Binding-site contacts:
Ligand atom C7 contacts residue ASN77 of chain 34.F at 3.8 Å.
Ligand atom O5 contacts residue ASN96 of chain 34.F at 2.2 Å (h-bond).
Ligand atom C2 contacts residue ASN96 of chain 34.F at 2.6 Å.
Ligand atom C5 contacts residue ASN96 of chain 34.F at 3.5 Å.
Ligand atom C8 contacts residue ASN77 of chain 34.F at 3.7 Å.
Ligand atom N2 contacts residue ASN96 of chain 34.F at 3.1 Å (h-bond).
Ligand atom C8 contacts residue GLY75 of chain 34.F at 2.5 Å.
Ligand atom C8 contacts residue NAG1 of chain 34.K at 4.3 Å.
Ligand atom C1 contacts residue GLY75 of chain 34.F at 3.9 Å.
Ligand atom O7 contacts residue NAG1 of chain 34.K at 3.4 Å.
Ligand atom C1 contacts residue ASN96 of chain 34.F at 1.4 Å.
Ligand atom C2 contacts residue GLY75 of chain 34.F at 3.8 Å.
Ligand atom O7 contacts residue GLY75 of chain 34.F at 4.0 Å.
Ligand atom C7 contacts residue GLY75 of chain 34.F at 2.9 Å.
Ligand atom C4 contacts residue ASN96 of chain 34.F at 4.2 Å.
Ligand atom C7 contacts residue ASN96 of chain 34.F at 3.5 Å.
Ligand atom N2 contacts residue GLY75 of chain 34.F at 2.6 Å (h-bond).
Ligand atom O7 contacts residue ASN96 of chain 34.F at 3.4 Å (h-bond).
Ligand atom O7 contacts residue ASN77 of chain 34.F at 3.4 Å (h-bond).
Ligand atom C3 contacts residue GLY75 of chain 34.F at 4.4 Å.
Ligand atom C8 contacts residue LYS76 of chain 34.F at 4.0 Å.
Ligand atom C7 contacts residue NAG1 of chain 34.K at 4.3 Å.
Ligand atom C3 contacts residue ASN96 of chain 34.F at 3.8 Å.

Sequence of chain 34.F:
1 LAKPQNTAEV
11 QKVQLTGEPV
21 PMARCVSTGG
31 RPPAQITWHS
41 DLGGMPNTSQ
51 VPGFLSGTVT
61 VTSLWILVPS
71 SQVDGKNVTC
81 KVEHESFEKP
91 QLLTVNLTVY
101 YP

This small molecule binds to this protein.
Small molecule (SMILES): CC(=O)N[C@H]1[C@H](O[C@H]2[C@H](O)[C@@H](NC(C)=O)CO[C@@H]2CO)O[C@H](CO)[C@@H](O[C@@H]2O[C@H](CO)[C@@H](O)[C@H](O)[C@@H]2O)[C@@H]1O